Binding-site contacts:
Ligand atom O7 contacts residue THR244 of chain 1.E at 4.2 Å.
Ligand atom O6 contacts residue ASN171 of chain 1.E at 4.5 Å.
Ligand atom N2 contacts residue THR244 of chain 1.E at 4.4 Å.
Ligand atom N2 contacts residue ASN171 of chain 1.E at 3.1 Å (h-bond).
Ligand atom O7 contacts residue ASN171 of chain 1.E at 3.2 Å (h-bond).
Ligand atom C7 contacts residue ASN171 of chain 1.E at 3.3 Å.
Ligand atom C4 contacts residue ASN171 of chain 1.E at 4.2 Å.
Ligand atom C8 contacts residue ALA224 of chain 1.A at 4.4 Å (hydrophobic).
Ligand atom O5 contacts residue ASN171 of chain 1.E at 2.1 Å (h-bond).
Ligand atom C5 contacts residue ASN171 of chain 1.E at 3.5 Å.
Ligand atom C8 contacts residue THR244 of chain 1.E at 4.1 Å.
Ligand atom C3 contacts residue ASN171 of chain 1.E at 3.9 Å.
Ligand atom C6 contacts residue ASN171 of chain 1.E at 4.5 Å.
Ligand atom C2 contacts residue ASN171 of chain 1.E at 2.6 Å.
Ligand atom C1 contacts residue THR244 of chain 1.E at 4.4 Å.
Ligand atom C7 contacts residue THR244 of chain 1.E at 4.0 Å.
Ligand atom C1 contacts residue ASN171 of chain 1.E at 1.5 Å.

A small-molecule ligand and the protein it binds are described below.
Small molecule (SMILES): CC(=O)N[C@@H]1[C@@H](O)[C@H](O)[C@@H](CO)O[C@H]1O

Sequence of chain 1.E:
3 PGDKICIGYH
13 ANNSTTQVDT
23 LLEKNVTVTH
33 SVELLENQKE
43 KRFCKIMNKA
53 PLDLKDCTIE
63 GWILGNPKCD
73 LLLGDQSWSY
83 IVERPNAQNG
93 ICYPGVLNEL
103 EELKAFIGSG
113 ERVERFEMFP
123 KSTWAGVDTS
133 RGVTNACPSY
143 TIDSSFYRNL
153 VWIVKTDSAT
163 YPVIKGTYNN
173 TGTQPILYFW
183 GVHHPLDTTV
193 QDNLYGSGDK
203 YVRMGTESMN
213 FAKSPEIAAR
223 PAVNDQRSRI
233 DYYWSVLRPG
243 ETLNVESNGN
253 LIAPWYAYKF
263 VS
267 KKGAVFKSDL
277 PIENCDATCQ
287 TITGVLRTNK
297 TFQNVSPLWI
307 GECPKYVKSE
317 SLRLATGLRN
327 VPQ

Sequence of chain 1.A:
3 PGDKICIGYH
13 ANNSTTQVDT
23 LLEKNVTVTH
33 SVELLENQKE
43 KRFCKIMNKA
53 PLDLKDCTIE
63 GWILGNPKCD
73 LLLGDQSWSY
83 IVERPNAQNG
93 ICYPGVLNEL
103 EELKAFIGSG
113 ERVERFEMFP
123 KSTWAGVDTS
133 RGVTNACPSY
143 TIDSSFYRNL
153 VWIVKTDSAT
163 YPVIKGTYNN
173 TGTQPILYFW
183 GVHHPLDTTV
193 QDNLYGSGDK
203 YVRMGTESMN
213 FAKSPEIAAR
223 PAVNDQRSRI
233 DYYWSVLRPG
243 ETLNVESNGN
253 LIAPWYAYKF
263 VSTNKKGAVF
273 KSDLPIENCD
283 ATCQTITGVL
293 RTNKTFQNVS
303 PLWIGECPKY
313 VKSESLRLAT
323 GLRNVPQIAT